The protein below binds the small molecule below.
Small molecule (SMILES): CC(C)C[C@@H](CO)NC(=O)[C@H](CC(C)C)NC(=O)[C@H](CC(C)C)NC(=O)OCc1ccccc1

Sequence of chain 1.B:
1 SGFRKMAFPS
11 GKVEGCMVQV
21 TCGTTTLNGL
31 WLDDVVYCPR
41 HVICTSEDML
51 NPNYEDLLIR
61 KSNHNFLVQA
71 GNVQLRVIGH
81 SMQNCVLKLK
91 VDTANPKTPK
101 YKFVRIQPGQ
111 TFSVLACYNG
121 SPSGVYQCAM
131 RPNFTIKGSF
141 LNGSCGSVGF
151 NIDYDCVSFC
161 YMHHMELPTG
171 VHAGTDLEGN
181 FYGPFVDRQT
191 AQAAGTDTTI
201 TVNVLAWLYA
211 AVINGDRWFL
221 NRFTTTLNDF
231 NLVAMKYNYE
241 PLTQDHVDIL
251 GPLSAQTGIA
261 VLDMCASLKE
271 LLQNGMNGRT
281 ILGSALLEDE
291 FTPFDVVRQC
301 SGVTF

Binding-site contacts:
Ligand atom C1 contacts residue ALA191 of chain 1.B at 3.8 Å (hydrophobic).
Ligand atom C4 contacts residue GLN189 of chain 1.B at 3.7 Å.
Ligand atom C25 contacts residue GLN189 of chain 1.B at 3.9 Å.
Ligand atom C17 contacts residue CYS145 of chain 1.B at 2.8 Å (hydrophobic).
Ligand atom C9 contacts residue MET165 of chain 1.B at 3.7 Å (hydrophobic).
Ligand atom O33 contacts residue GLY143 of chain 1.B at 3.5 Å (h-bond).
Ligand atom C3 contacts residue THR190 of chain 1.B at 3.3 Å.
Ligand atom C2 contacts residue PRO168 of chain 1.B at 3.8 Å (hydrophobic).
Ligand atom O32 contacts residue GLU166 of chain 1.B at 3.1 Å (salt-bridge).
Ligand atom O33 contacts residue SER144 of chain 1.B at 3.6 Å (h-bond).
Ligand atom C22 contacts residue HIS41 of chain 1.B at 3.7 Å.
Ligand atom N10 contacts residue GLU166 of chain 1.B at 3.2 Å (salt-bridge).
Ligand atom C7 contacts residue THR190 of chain 1.B at 3.2 Å.
Ligand atom C2 contacts residue GLN192 of chain 1.B at 3.6 Å.
Ligand atom C30 contacts residue GLN189 of chain 1.B at 3.9 Å.
Ligand atom O8 contacts residue MET165 of chain 1.B at 3.6 Å.
Ligand atom C14 contacts residue HIS164 of chain 1.B at 3.6 Å.
Ligand atom C4 contacts residue THR190 of chain 1.B at 3.4 Å.
Ligand atom C26 contacts residue ASP187 of chain 1.B at 3.8 Å.
Ligand atom O32 contacts residue MET165 of chain 1.B at 3.1 Å.
Ligand atom C26 contacts residue HIS41 of chain 1.B at 3.8 Å.
Ligand atom C15 contacts residue HIS164 of chain 1.B at 3.8 Å.
Ligand atom C12 contacts residue GLN189 of chain 1.B at 3.6 Å.
Ligand atom C21 contacts residue HIS163 of chain 1.B at 3.7 Å.
Ligand atom C11 contacts residue GLN189 of chain 1.B at 3.2 Å.
Ligand atom O8 contacts residue GLU166 of chain 1.B at 3.7 Å.
Ligand atom O31 contacts residue MET165 of chain 1.B at 3.9 Å.
Ligand atom C2 contacts residue ALA191 of chain 1.B at 3.9 Å (hydrophobic).
Ligand atom C5 contacts residue ALA191 of chain 1.B at 3.8 Å (hydrophobic).
Ligand atom N13 contacts residue GLN189 of chain 1.B at 3.0 Å (h-bond).
Ligand atom C4 contacts residue ALA191 of chain 1.B at 3.8 Å (hydrophobic).
Ligand atom C20 contacts residue ASN142 of chain 1.B at 3.2 Å.
Ligand atom C22 contacts residue CYS145 of chain 1.B at 1.8 Å (hydrophobic).
Ligand atom O33 contacts residue CYS145 of chain 1.B at 2.5 Å (h-bond).
Ligand atom N16 contacts residue HIS164 of chain 1.B at 3.1 Å (h-bond).
Ligand atom C6 contacts residue ALA191 of chain 1.B at 3.8 Å (hydrophobic).
Ligand atom C21 contacts residue PHE140 of chain 1.B at 3.7 Å (hydrophobic).
Ligand atom N16 contacts residue CYS145 of chain 1.B at 3.3 Å (h-bond).
Ligand atom C18 contacts residue CYS145 of chain 1.B at 3.2 Å (hydrophobic).
Ligand atom O31 contacts residue GLN189 of chain 1.B at 3.1 Å.